Sequence of chain 1.A:
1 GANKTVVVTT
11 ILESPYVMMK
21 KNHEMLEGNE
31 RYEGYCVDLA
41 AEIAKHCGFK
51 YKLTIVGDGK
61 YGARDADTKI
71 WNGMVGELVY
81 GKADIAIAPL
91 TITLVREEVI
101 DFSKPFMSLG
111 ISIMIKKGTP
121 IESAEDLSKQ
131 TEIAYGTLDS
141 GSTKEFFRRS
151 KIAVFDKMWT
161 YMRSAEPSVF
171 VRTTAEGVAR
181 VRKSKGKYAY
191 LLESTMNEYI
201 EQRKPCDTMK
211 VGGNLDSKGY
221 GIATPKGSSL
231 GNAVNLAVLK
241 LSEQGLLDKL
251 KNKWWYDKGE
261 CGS

Sequence of chain 1.C:
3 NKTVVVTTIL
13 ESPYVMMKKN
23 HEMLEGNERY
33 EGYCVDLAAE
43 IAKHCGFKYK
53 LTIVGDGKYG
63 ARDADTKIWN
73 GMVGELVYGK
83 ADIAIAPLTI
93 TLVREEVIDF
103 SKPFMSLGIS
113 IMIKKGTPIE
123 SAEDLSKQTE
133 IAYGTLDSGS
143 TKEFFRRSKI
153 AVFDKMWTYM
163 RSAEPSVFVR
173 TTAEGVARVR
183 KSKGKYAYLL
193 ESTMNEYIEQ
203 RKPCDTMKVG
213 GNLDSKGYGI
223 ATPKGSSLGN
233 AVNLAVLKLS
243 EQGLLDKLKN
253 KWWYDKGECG

Binding-site contacts:
Ligand atom C10 contacts residue LYS218 of chain 1.A at 3.2 Å.
Ligand atom C10 contacts residue SER108 of chain 1.A at 3.5 Å.
Ligand atom C17 contacts residue SER108 of chain 1.C at 3.5 Å.
Ligand atom C6 contacts residue SER242 of chain 1.A at 3.5 Å.
Ligand atom C14 contacts residue PRO105 of chain 1.C at 3.3 Å (hydrophobic).
Ligand atom F2 contacts residue GLY219 of chain 1.C at 3.0 Å.
Ligand atom F2 contacts residue LYS218 of chain 1.C at 3.8 Å.
Ligand atom C11 contacts residue LYS218 of chain 1.A at 3.9 Å.
Ligand atom O1 contacts residue LEU247 of chain 1.A at 3.9 Å.
Ligand atom F2 contacts residue ILE92 of chain 1.C at 3.6 Å.
Ligand atom F3 contacts residue LYS104 of chain 1.A at 3.4 Å.
Ligand atom O2 contacts residue SER217 of chain 1.A at 3.5 Å.
Ligand atom C15 contacts residue PRO105 of chain 1.C at 3.7 Å (hydrophobic).
Ligand atom F3 contacts residue ILE92 of chain 1.C at 3.9 Å.
Ligand atom C15 contacts residue PHE106 of chain 1.C at 3.6 Å (hydrophobic).
Ligand atom O2 contacts residue SER108 of chain 1.C at 3.7 Å.
Ligand atom C14 contacts residue SER217 of chain 1.A at 3.7 Å.
Ligand atom C12 contacts residue LYS218 of chain 1.A at 3.6 Å.
Ligand atom C8 contacts residue PRO105 of chain 1.A at 3.6 Å (hydrophobic).
Ligand atom N1 contacts residue LYS218 of chain 1.C at 3.8 Å.
Ligand atom C5 contacts residue SER217 of chain 1.C at 3.7 Å.
Ligand atom C18 contacts residue LYS218 of chain 1.C at 3.7 Å.
Ligand atom N1 contacts residue PRO105 of chain 1.A at 3.6 Å.
Ligand atom N1 contacts residue PRO105 of chain 1.C at 3.8 Å.
Ligand atom O1 contacts residue PHE106 of chain 1.A at 3.7 Å.
Ligand atom C9 contacts residue PRO105 of chain 1.A at 3.5 Å (hydrophobic).
Ligand atom C7 contacts residue PRO105 of chain 1.A at 3.4 Å (hydrophobic).
Ligand atom F3 contacts residue LEU239 of chain 1.A at 3.8 Å.
Ligand atom F1 contacts residue LEU239 of chain 1.A at 3.4 Å.
Ligand atom C3 contacts residue PRO105 of chain 1.A at 3.9 Å (hydrophobic).
Ligand atom N3 contacts residue SER217 of chain 1.A at 3.8 Å.
Ligand atom C11 contacts residue SER108 of chain 1.A at 3.9 Å.
Ligand atom C13 contacts residue PRO105 of chain 1.C at 3.6 Å (hydrophobic).
Ligand atom O1 contacts residue PRO105 of chain 1.A at 3.1 Å (h-bond).
Ligand atom C6 contacts residue PRO105 of chain 1.A at 3.3 Å (hydrophobic).
Ligand atom C14 contacts residue SER242 of chain 1.C at 3.7 Å.
Ligand atom N2 contacts residue PRO105 of chain 1.A at 3.5 Å.
Ligand atom C6 contacts residue SER217 of chain 1.C at 3.6 Å.
Ligand atom N1 contacts residue GLY219 of chain 1.C at 3.7 Å.
Ligand atom C18 contacts residue PRO105 of chain 1.C at 3.6 Å (hydrophobic).

The small molecule below binds the protein below.
Small molecule (SMILES): O=C1CCCN1Cc1ccc(-n2nc(C(F)(F)F)c3c2CCOC3)cc1